This small molecule binds to this protein.
Small molecule (SMILES): CN(C)CCCN1c2ccccc2Sc2ccc(Br)cc21

Binding-site contacts:
Ligand atom BR1 contacts residue GLU149 of chain 1.E at 4.4 Å.
Ligand atom BR1 contacts residue TYR14 of chain 1.E at 3.2 Å.
Ligand atom BR1 contacts residue GLY15 of chain 1.E at 4.0 Å.
Ligand atom BR1 contacts residue TRP150 of chain 1.E at 2.3 Å.
Ligand atom BR1 contacts residue VAL16 of chain 1.E at 3.0 Å.
Ligand atom BR1 contacts residue ILE13 of chain 1.E at 4.5 Å.

Sequence of chain 1.E:
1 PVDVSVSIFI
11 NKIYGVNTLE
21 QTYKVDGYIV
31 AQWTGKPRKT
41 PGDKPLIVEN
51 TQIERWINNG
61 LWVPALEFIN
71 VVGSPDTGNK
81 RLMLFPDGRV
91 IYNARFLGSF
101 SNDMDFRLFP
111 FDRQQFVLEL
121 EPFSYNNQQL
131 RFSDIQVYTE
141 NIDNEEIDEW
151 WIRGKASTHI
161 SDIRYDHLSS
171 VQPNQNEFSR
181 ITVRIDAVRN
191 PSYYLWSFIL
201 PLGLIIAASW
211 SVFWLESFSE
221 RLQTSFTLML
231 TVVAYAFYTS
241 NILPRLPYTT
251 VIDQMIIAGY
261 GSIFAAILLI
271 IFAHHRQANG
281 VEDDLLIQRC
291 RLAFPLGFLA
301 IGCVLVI